Sequence of chain 16.A:
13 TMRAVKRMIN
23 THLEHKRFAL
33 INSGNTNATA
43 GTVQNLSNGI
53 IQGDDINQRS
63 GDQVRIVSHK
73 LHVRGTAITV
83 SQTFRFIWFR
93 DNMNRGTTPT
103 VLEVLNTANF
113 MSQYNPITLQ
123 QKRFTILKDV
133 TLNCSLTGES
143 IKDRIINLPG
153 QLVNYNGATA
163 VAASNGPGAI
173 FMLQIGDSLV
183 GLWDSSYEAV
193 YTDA

Binding-site contacts:
Ligand atom C3' contacts residue ARG19 of chain 16.A at 3.4 Å.
Ligand atom N3 contacts residue A2 of chain 16.B at 3.7 Å.
Ligand atom OP2 contacts residue ALA16 of chain 16.A at 4.1 Å.
Ligand atom C2 contacts residue A2 of chain 16.B at 3.9 Å.
Ligand atom OP1 contacts residue LYS18 of chain 16.A at 3.7 Å.
Ligand atom C4 contacts residue A3 of chain 16.B at 3.6 Å.
Ligand atom O5' contacts residue ARG19 of chain 16.A at 2.1 Å (salt-bridge).
Ligand atom C1' contacts residue ARG19 of chain 16.A at 4.3 Å.
Ligand atom N1 contacts residue A3 of chain 16.B at 4.3 Å.
Ligand atom O4 contacts residue A3 of chain 16.B at 2.8 Å (h-bond).
Ligand atom C4 contacts residue A1 of chain 16.B at 3.4 Å.
Ligand atom C2 contacts residue A3 of chain 16.B at 3.5 Å.
Ligand atom OP1 contacts residue ARG15 of chain 16.A at 2.5 Å.
Ligand atom P contacts residue ARG19 of chain 16.A at 2.8 Å.
Ligand atom C3' contacts residue ARG15 of chain 16.A at 3.8 Å.
Ligand atom C4' contacts residue ARG15 of chain 16.A at 3.3 Å.
Ligand atom O5' contacts residue ARG15 of chain 16.A at 3.6 Å.
Ligand atom O3' contacts residue ARG15 of chain 16.A at 3.1 Å (salt-bridge).
Ligand atom O2 contacts residue A2 of chain 16.B at 3.7 Å.
Ligand atom C5' contacts residue ARG19 of chain 16.A at 3.2 Å.
Ligand atom C6 contacts residue ARG19 of chain 16.A at 2.7 Å.
Ligand atom N1 contacts residue ARG19 of chain 16.A at 3.9 Å.
Ligand atom C5 contacts residue ARG19 of chain 16.A at 2.9 Å.
Ligand atom O2 contacts residue A3 of chain 16.B at 3.2 Å.
Ligand atom O4' contacts residue ARG19 of chain 16.A at 3.9 Å.
Ligand atom OP2 contacts residue ARG15 of chain 16.A at 2.5 Å.
Ligand atom OP1 contacts residue MET14 of chain 16.A at 3.8 Å.
Ligand atom O2 contacts residue A1 of chain 16.B at 2.7 Å (h-bond).
Ligand atom N3 contacts residue A1 of chain 16.B at 2.7 Å (h-bond).
Ligand atom C4 contacts residue ARG19 of chain 16.A at 3.9 Å.
Ligand atom C2 contacts residue A1 of chain 16.B at 3.1 Å.
Ligand atom N3 contacts residue A3 of chain 16.B at 2.8 Å (h-bond).
Ligand atom O4 contacts residue A1 of chain 16.B at 3.0 Å (h-bond).
Ligand atom OP1 contacts residue ARG19 of chain 16.A at 4.1 Å.
Ligand atom C4' contacts residue ARG19 of chain 16.A at 3.7 Å.
Ligand atom C2' contacts residue ARG19 of chain 16.A at 3.6 Å.
Ligand atom P contacts residue ARG15 of chain 16.A at 3.1 Å.
Ligand atom O3' contacts residue ARG19 of chain 16.A at 3.6 Å (salt-bridge).
Ligand atom C5' contacts residue ARG15 of chain 16.A at 2.5 Å.
Ligand atom OP2 contacts residue ARG19 of chain 16.A at 2.1 Å (salt-bridge).

A protein and the small-molecule ligand that binds it are described below.
Small molecule (SMILES): O=c1ccn([C@@H]2O[C@H](CO[P](=O)(O)O[C@H]3[C@@H](O)[C@H](n4ccc(=O)[nH]c4=O)O[C@@H]3CO[P](=O)(O)O[C@H]3[C@@H](O)[C@H](n4ccc(=O)[nH]c4=O)O[C@@H]3CO[P](=O)(O)O[C@H]3[C@@H](O)[C@H](n4ccc(=O)[nH]c4=O)O[C@@H]3COP(=O)=O)[C@@H](O)[C@H]2O)c(=O)[nH]1